Binding-site contacts:
Ligand atom C5 contacts residue SER69 of chain 1.A at 3.5 Å.
Ligand atom C2 contacts residue ASN67 of chain 1.A at 2.4 Å.
Ligand atom C3 contacts residue SER69 of chain 1.A at 4.0 Å.
Ligand atom O6 contacts residue GLY27 of chain 1.F at 3.7 Å.
Ligand atom C7 contacts residue ASN67 of chain 1.A at 3.2 Å.
Ligand atom C1 contacts residue SER69 of chain 1.A at 3.0 Å.
Ligand atom C4 contacts residue SER69 of chain 1.A at 4.3 Å.
Ligand atom O6 contacts residue SER26 of chain 1.F at 4.3 Å.
Ligand atom C5 contacts residue ASN67 of chain 1.A at 3.7 Å.
Ligand atom N2 contacts residue ASN67 of chain 1.A at 2.8 Å (h-bond).
Ligand atom O5 contacts residue SER69 of chain 1.A at 3.5 Å (h-bond).
Ligand atom C8 contacts residue ASN67 of chain 1.A at 4.4 Å.
Ligand atom N2 contacts residue SER69 of chain 1.A at 4.0 Å.
Ligand atom C4 contacts residue ASN67 of chain 1.A at 4.2 Å.
Ligand atom C3 contacts residue ASN67 of chain 1.A at 3.8 Å.
Ligand atom O5 contacts residue ASN67 of chain 1.A at 2.4 Å (h-bond).
Ligand atom C6 contacts residue GLY27 of chain 1.F at 4.1 Å.
Ligand atom O7 contacts residue ASN67 of chain 1.A at 3.2 Å (h-bond).
Ligand atom C2 contacts residue SER69 of chain 1.A at 3.9 Å.
Ligand atom C1 contacts residue ASN67 of chain 1.A at 1.4 Å.
Ligand atom C6 contacts residue PHE28 of chain 1.F at 4.3 Å (hydrophobic).
Ligand atom O6 contacts residue PHE28 of chain 1.F at 4.1 Å.

The protein below binds the small molecule below.
Small molecule (SMILES): CC(=O)N[C@@H]1[C@@H](O)[C@H](O)[C@@H](CO)O[C@H]1O

Sequence of chain 1.F:
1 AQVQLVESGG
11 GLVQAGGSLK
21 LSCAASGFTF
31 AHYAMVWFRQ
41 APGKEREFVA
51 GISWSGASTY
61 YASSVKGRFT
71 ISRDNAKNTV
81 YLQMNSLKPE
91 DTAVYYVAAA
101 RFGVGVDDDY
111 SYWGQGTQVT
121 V

Sequence of chain 1.A:
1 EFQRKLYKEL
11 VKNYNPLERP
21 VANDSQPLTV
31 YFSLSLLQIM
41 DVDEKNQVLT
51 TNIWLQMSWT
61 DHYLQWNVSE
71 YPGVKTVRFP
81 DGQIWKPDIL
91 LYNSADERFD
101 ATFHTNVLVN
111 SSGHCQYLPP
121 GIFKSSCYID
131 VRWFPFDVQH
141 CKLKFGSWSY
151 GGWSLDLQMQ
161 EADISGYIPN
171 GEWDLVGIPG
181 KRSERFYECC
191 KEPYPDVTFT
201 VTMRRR